Binding-site contacts:
Ligand atom C1 contacts residue ASN710 of chain 1.A at 4.5 Å.
Ligand atom N2 contacts residue ASN710 of chain 1.A at 3.1 Å (h-bond).
Ligand atom C3 contacts residue ASN709 of chain 1.A at 3.8 Å.
Ligand atom C1 contacts residue ASN709 of chain 1.A at 1.4 Å.
Ligand atom C7 contacts residue ASN710 of chain 1.A at 3.5 Å.
Ligand atom C8 contacts residue GLY1131 of chain 1.A at 4.2 Å.
Ligand atom C4 contacts residue ASN709 of chain 1.A at 4.2 Å.
Ligand atom C2 contacts residue ASN709 of chain 1.A at 2.5 Å.
Ligand atom C8 contacts residue ASN709 of chain 1.A at 3.8 Å.
Ligand atom N2 contacts residue ASN709 of chain 1.A at 2.9 Å (h-bond).
Ligand atom C7 contacts residue ASN709 of chain 1.A at 3.2 Å.
Ligand atom O5 contacts residue ASN709 of chain 1.A at 2.4 Å (h-bond).
Ligand atom O7 contacts residue ASN710 of chain 1.A at 3.0 Å.
Ligand atom O7 contacts residue ASN709 of chain 1.A at 2.8 Å (h-bond).
Ligand atom C5 contacts residue ASN709 of chain 1.A at 3.7 Å.
Ligand atom C2 contacts residue ASN710 of chain 1.A at 4.2 Å.

Sequence of chain 1.A:
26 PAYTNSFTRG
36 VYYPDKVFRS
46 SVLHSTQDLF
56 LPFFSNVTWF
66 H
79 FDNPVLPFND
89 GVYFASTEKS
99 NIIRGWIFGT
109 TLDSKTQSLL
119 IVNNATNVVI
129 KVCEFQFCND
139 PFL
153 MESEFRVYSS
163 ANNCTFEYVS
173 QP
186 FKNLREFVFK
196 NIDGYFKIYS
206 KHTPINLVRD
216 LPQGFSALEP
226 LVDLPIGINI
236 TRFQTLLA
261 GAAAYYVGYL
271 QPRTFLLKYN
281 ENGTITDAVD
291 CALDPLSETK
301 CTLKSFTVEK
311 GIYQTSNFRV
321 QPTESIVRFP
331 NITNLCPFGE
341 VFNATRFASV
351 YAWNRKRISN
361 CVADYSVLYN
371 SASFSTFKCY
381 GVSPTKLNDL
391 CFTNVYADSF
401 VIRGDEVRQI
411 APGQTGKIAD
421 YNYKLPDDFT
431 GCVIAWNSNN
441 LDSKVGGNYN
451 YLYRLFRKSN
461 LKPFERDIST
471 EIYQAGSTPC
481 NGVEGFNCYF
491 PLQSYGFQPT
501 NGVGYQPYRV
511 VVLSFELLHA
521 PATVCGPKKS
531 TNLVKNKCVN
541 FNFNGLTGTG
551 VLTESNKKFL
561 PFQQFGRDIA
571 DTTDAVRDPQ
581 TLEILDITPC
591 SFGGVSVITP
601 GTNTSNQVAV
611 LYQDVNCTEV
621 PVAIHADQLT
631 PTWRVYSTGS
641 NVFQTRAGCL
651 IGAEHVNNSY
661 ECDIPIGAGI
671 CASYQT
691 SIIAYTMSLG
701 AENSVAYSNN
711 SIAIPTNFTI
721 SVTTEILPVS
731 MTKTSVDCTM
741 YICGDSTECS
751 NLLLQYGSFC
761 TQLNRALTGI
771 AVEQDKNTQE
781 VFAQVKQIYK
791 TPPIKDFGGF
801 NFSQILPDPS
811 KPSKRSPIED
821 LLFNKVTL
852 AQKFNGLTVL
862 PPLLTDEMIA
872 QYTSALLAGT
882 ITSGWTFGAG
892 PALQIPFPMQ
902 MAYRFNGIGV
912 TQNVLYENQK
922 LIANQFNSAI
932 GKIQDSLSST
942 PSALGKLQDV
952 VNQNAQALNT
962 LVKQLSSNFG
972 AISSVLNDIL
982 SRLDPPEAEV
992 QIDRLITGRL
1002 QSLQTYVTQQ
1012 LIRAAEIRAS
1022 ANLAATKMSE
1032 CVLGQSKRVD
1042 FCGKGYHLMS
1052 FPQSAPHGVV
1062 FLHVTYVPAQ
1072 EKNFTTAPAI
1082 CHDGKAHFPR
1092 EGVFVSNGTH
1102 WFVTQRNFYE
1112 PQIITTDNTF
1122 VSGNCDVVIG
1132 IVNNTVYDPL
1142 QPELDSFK

A small-molecule ligand and the protein it binds are described below.
Small molecule (SMILES): CC(=O)N[C@@H]1[C@@H](O)[C@H](O)[C@@H](CO)O[C@H]1O